Sequence of chain 1.A:
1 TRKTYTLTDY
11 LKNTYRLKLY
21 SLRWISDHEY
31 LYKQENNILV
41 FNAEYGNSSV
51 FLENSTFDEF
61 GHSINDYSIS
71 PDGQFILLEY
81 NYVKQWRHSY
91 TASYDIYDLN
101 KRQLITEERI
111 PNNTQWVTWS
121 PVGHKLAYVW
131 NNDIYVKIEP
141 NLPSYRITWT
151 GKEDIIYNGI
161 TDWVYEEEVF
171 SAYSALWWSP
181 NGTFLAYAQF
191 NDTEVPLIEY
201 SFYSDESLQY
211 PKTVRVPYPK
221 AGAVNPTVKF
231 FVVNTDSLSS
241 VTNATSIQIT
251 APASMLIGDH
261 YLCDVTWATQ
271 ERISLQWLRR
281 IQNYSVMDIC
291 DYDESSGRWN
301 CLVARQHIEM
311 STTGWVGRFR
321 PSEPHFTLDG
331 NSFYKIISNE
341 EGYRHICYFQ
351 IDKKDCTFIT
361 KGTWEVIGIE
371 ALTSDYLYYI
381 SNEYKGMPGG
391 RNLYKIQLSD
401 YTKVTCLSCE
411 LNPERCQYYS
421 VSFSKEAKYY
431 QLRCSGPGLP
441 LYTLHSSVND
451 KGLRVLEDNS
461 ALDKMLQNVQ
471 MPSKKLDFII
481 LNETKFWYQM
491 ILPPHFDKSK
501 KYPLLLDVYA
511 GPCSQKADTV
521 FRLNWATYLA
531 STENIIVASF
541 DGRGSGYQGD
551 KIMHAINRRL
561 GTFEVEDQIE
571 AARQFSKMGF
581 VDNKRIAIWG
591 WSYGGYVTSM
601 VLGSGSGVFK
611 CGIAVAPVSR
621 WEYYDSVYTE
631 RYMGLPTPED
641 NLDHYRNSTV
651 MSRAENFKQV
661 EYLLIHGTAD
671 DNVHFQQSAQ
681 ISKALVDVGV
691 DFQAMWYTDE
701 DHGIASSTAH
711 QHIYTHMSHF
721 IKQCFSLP

A protein and the small-molecule ligand that binds it are described below.
Small molecule (SMILES): CC(=O)N[C@H]1[C@H](O[C@H]2[C@H](O)[C@@H](NC(C)=O)CO[C@@H]2CO)O[C@H](CO)[C@@H](O)[C@@H]1O

Binding-site contacts:
Ligand atom C5 contacts residue ASN181 of chain 1.A at 3.7 Å.
Ligand atom C4 contacts residue THR183 of chain 1.A at 4.2 Å.
Ligand atom C6 contacts residue GLN270 of chain 1.A at 4.1 Å.
Ligand atom O6 contacts residue GLU271 of chain 1.A at 2.5 Å (salt-bridge).
Ligand atom C5 contacts residue GLN270 of chain 1.A at 4.5 Å.
Ligand atom C2 contacts residue ASN181 of chain 1.A at 2.5 Å.
Ligand atom O5 contacts residue ASN181 of chain 1.A at 2.4 Å (h-bond).
Ligand atom C1 contacts residue ASN181 of chain 1.A at 1.4 Å.
Ligand atom C2 contacts residue GLU294 of chain 1.A at 4.1 Å.
Ligand atom C4 contacts residue ASN181 of chain 1.A at 4.3 Å.
Ligand atom C3 contacts residue THR183 of chain 1.A at 3.7 Å.
Ligand atom O5 contacts residue GLN270 of chain 1.A at 3.6 Å.
Ligand atom C8 contacts residue ASN181 of chain 1.A at 4.4 Å.
Ligand atom C8 contacts residue PHE184 of chain 1.A at 3.6 Å (hydrophobic).
Ligand atom C3 contacts residue ASN181 of chain 1.A at 3.8 Å.
Ligand atom C5 contacts residue THR183 of chain 1.A at 3.5 Å.
Ligand atom C3 contacts residue GLU294 of chain 1.A at 3.6 Å.
Ligand atom C7 contacts residue GLU294 of chain 1.A at 4.3 Å.
Ligand atom C8 contacts residue ASN234 of chain 1.A at 3.8 Å.
Ligand atom C6 contacts residue GLU271 of chain 1.A at 3.1 Å.
Ligand atom N2 contacts residue ASN181 of chain 1.A at 2.9 Å (h-bond).
Ligand atom C1 contacts residue GLN270 of chain 1.A at 3.9 Å.
Ligand atom C8 contacts residue TYR292 of chain 1.A at 3.4 Å (hydrophobic).
Ligand atom O6 contacts residue GLN270 of chain 1.A at 3.8 Å.
Ligand atom C8 contacts residue GLU294 of chain 1.A at 4.3 Å.
Ligand atom O3 contacts residue GLU294 of chain 1.A at 3.4 Å (salt-bridge).
Ligand atom N2 contacts residue GLU294 of chain 1.A at 3.4 Å (salt-bridge).
Ligand atom C2 contacts residue THR183 of chain 1.A at 3.7 Å.
Ligand atom O7 contacts residue ASN234 of chain 1.A at 3.9 Å.
Ligand atom C7 contacts residue ASN234 of chain 1.A at 4.3 Å.
Ligand atom C1 contacts residue THR183 of chain 1.A at 2.9 Å.
Ligand atom O5 contacts residue THR183 of chain 1.A at 3.5 Å (h-bond).
Ligand atom C7 contacts residue ASN181 of chain 1.A at 3.3 Å.
Ligand atom N2 contacts residue THR183 of chain 1.A at 3.9 Å.
Ligand atom O7 contacts residue THR183 of chain 1.A at 4.3 Å.
Ligand atom O7 contacts residue ASN181 of chain 1.A at 3.5 Å (h-bond).